Binding-site contacts:
Ligand atom C3 contacts residue ASP205 of chain 1.A at 3.4 Å.
Ligand atom C2 contacts residue ASN235 of chain 1.A at 2.5 Å.
Ligand atom C4 contacts residue ASN235 of chain 1.A at 4.3 Å.
Ligand atom O6 contacts residue HIS232 of chain 1.A at 4.1 Å.
Ligand atom C7 contacts residue ASP205 of chain 1.A at 3.6 Å.
Ligand atom O6 contacts residue TYR204 of chain 1.A at 3.9 Å.
Ligand atom O4 contacts residue THR188 of chain 1.A at 3.5 Å (h-bond).
Ligand atom O7 contacts residue GLN239 of chain 1.A at 3.4 Å (h-bond).
Ligand atom O2 contacts residue TYR204 of chain 1.A at 3.6 Å.
Ligand atom C5 contacts residue THR188 of chain 1.A at 4.1 Å.
Ligand atom C1 contacts residue THR237 of chain 1.A at 3.6 Å.
Ligand atom O7 contacts residue HIS232 of chain 1.A at 4.1 Å.
Ligand atom O7 contacts residue ASN235 of chain 1.A at 2.7 Å (h-bond).
Ligand atom C6 contacts residue THR188 of chain 1.A at 4.0 Å.
Ligand atom C1 contacts residue ASN235 of chain 1.A at 1.4 Å.
Ligand atom O6 contacts residue ASP205 of chain 1.A at 2.5 Å (salt-bridge).
Ligand atom C6 contacts residue LYS200 of chain 1.A at 3.8 Å.
Ligand atom O4 contacts residue GLN239 of chain 1.A at 3.7 Å.
Ligand atom C6 contacts residue HIS232 of chain 1.A at 3.8 Å.
Ligand atom C7 contacts residue ASN235 of chain 1.A at 3.0 Å.
Ligand atom O6 contacts residue LYS200 of chain 1.A at 3.0 Å (salt-bridge).
Ligand atom C3 contacts residue ASN235 of chain 1.A at 3.8 Å.
Ligand atom N2 contacts residue THR237 of chain 1.A at 4.3 Å.
Ligand atom C5 contacts residue ASN235 of chain 1.A at 3.7 Å.
Ligand atom O5 contacts residue ASN235 of chain 1.A at 2.4 Å (h-bond).
Ligand atom C1 contacts residue ASP205 of chain 1.A at 4.2 Å.
Ligand atom C8 contacts residue ASP205 of chain 1.A at 3.6 Å.
Ligand atom C8 contacts residue ASN235 of chain 1.A at 4.0 Å.
Ligand atom C5 contacts residue GLN239 of chain 1.A at 4.2 Å.
Ligand atom O3 contacts residue ASP205 of chain 1.A at 3.7 Å.
Ligand atom O5 contacts residue LEU202 of chain 1.A at 4.0 Å.
Ligand atom C6 contacts residue TYR204 of chain 1.A at 3.4 Å (hydrophobic).
Ligand atom C8 contacts residue GLN239 of chain 1.A at 3.5 Å.
Ligand atom N2 contacts residue ASP205 of chain 1.A at 2.6 Å (salt-bridge).
Ligand atom N2 contacts residue ASN235 of chain 1.A at 2.9 Å (h-bond).
Ligand atom C8 contacts residue LEU202 of chain 1.A at 3.6 Å (hydrophobic).
Ligand atom O4 contacts residue VAL186 of chain 1.A at 3.9 Å.
Ligand atom C5 contacts residue HIS232 of chain 1.A at 4.0 Å.
Ligand atom C2 contacts residue ASP205 of chain 1.A at 3.5 Å.
Ligand atom C6 contacts residue ASP205 of chain 1.A at 3.4 Å.

Sequence of chain 1.A:
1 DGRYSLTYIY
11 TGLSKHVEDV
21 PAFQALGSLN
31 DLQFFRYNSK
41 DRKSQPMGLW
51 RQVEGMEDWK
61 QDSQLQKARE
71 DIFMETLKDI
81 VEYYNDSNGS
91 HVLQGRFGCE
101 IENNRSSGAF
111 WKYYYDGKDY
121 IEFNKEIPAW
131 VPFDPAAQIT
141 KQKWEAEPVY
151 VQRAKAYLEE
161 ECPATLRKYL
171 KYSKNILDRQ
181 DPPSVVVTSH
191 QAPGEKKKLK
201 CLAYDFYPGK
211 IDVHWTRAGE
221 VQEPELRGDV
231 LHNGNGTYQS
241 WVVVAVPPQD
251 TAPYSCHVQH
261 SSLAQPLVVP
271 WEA

The small molecule below binds the protein below.
Small molecule (SMILES): CC(=O)N[C@H]1[C@H](O[C@H]2[C@H](O)[C@@H](NC(C)=O)CO[C@@H]2CO)O[C@H](CO)[C@@H](O[C@@H]2O[C@H](CO[C@H]3O[C@H](CO)[C@@H](O)[C@H](O)[C@@H]3O[C@@H]3O[C@H](CO)[C@@H](O)[C@H](O)[C@H]3NC(C)=O)[C@@H](O)[C@H](O[C@H]3O[C@H](CO)[C@@H](O)[C@H](O)[C@@H]3O[C@@H]3O[C@H](CO)[C@@H](O)[C@H](O)[C@H]3NC(C)=O)[C@@H]2O)[C@@H]1O